A small-molecule ligand and the protein it binds are described below.
Small molecule (SMILES): CC(C)[C@@H](CN1CC[C@@](C)(c2cccc(O)c2)[C@@H](C)C1)NC(=O)[C@H]1Cc2ccc(O)cc2CN1

Sequence of chain 2.A:
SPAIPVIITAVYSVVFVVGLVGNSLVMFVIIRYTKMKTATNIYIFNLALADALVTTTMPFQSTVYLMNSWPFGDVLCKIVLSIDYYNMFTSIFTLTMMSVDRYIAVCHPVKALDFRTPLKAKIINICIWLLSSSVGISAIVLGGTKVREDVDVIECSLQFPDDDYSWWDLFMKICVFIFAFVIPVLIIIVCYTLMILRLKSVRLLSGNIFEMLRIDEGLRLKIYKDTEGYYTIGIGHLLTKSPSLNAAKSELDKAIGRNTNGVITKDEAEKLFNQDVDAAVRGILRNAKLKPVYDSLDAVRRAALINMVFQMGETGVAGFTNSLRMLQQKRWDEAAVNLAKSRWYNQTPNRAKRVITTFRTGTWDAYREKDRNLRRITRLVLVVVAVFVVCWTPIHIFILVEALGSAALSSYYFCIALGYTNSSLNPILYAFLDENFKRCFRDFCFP

Binding-site contacts:
Ligand atom C5 contacts residue ILE416 of chain 2.A at 3.6 Å (hydrophobic).
Ligand atom C51 contacts residue ASP101 of chain 2.A at 3.5 Å.
Ligand atom N11 contacts residue ASP101 of chain 2.A at 3.0 Å (salt-bridge).
Ligand atom C3D contacts residue TRP409 of chain 2.A at 3.5 Å (hydrophobic).
Ligand atom C6C contacts residue VAL97 of chain 2.A at 3.4 Å (hydrophobic).
Ligand atom C8 contacts residue TYR102 of chain 2.A at 3.7 Å (hydrophobic).
Ligand atom C34 contacts residue ASP101 of chain 2.A at 3.8 Å.
Ligand atom O1 contacts residue ILE438 of chain 2.A at 2.9 Å.
Ligand atom N11 contacts residue TYR442 of chain 2.A at 3.7 Å.
Ligand atom C3B contacts residue GLY441 of chain 2.A at 3.8 Å.
Ligand atom C61 contacts residue THR74 of chain 2.A at 3.5 Å.
Ligand atom N2A contacts residue ASP101 of chain 2.A at 2.6 Å (salt-bridge).
Ligand atom C7 contacts residue VAL193 of chain 2.A at 3.5 Å (hydrophobic).
Ligand atom C4D contacts residue ASP101 of chain 2.A at 3.2 Å.
Ligand atom C7 contacts residue ILE416 of chain 2.A at 3.7 Å (hydrophobic).
Ligand atom O1 contacts residue ASP101 of chain 2.A at 3.8 Å.
Ligand atom C3 contacts residue ASP101 of chain 2.A at 3.2 Å.
Ligand atom C41 contacts residue GLN78 of chain 2.A at 3.7 Å.
Ligand atom C61 contacts residue ASP101 of chain 2.A at 3.3 Å.
Ligand atom C4 contacts residue ILE412 of chain 2.A at 3.6 Å (hydrophobic).
Ligand atom C5C contacts residue LEU98 of chain 2.A at 3.8 Å (hydrophobic).
Ligand atom C21 contacts residue TYR442 of chain 2.A at 3.5 Å (hydrophobic).
Ligand atom C5 contacts residue MET105 of chain 2.A at 3.8 Å (hydrophobic).
Ligand atom C2A contacts residue ASP101 of chain 2.A at 3.4 Å.
Ligand atom C3B contacts residue TYR442 of chain 2.A at 3.5 Å (hydrophobic).
Ligand atom N2 contacts residue ASP101 of chain 2.A at 2.8 Å (salt-bridge).
Ligand atom C31 contacts residue GLN78 of chain 2.A at 3.3 Å.
Ligand atom O7 contacts residue LYS190 of chain 2.A at 3.7 Å.
Ligand atom C4C contacts residue TRP87 of chain 2.A at 3.8 Å (hydrophobic).
Ligand atom C6 contacts residue VAL193 of chain 2.A at 3.6 Å (hydrophobic).
Ligand atom C1A contacts residue ASP101 of chain 2.A at 3.0 Å.
Ligand atom C2C contacts residue GLN78 of chain 2.A at 3.4 Å.
Ligand atom C1 contacts residue ASP101 of chain 2.A at 3.1 Å.
Ligand atom C4E contacts residue GLN78 of chain 2.A at 3.2 Å.
Ligand atom C4D contacts residue TYR442 of chain 2.A at 3.8 Å (hydrophobic).
Ligand atom C5C contacts residue VAL97 of chain 2.A at 3.7 Å (hydrophobic).
Ligand atom C4E contacts residue TYR442 of chain 2.A at 3.7 Å (hydrophobic).
Ligand atom O7 contacts residue VAL193 of chain 2.A at 3.1 Å.
Ligand atom C4A contacts residue MET105 of chain 2.A at 3.7 Å (hydrophobic).
Ligand atom C6 contacts residue ILE416 of chain 2.A at 3.6 Å (hydrophobic).